Binding-site contacts:
Ligand atom C15 contacts residue ASN23 of chain 2.A at 3.5 Å.
Ligand atom C16 contacts residue LEU41 of chain 2.A at 3.9 Å (hydrophobic).
Ligand atom N25 contacts residue TYR111 of chain 2.A at 4.0 Å.
Ligand atom O24 contacts residue TYR111 of chain 2.A at 3.1 Å.
Ligand atom C23 contacts residue TYR111 of chain 2.A at 4.0 Å (hydrophobic).
Ligand atom C12 contacts residue PHE22 of chain 2.A at 3.9 Å (hydrophobic).
Ligand atom O3 contacts residue ARG6 of chain 2.A at 3.1 Å (salt-bridge).
Ligand atom C12 contacts residue ILE9 of chain 2.A at 3.8 Å (hydrophobic).
Ligand atom C22 contacts residue TYR111 of chain 2.A at 3.8 Å (hydrophobic).
Ligand atom C14 contacts residue ASN23 of chain 2.A at 4.2 Å.
Ligand atom C7 contacts residue ASN23 of chain 2.A at 3.4 Å.
Ligand atom C15 contacts residue CYS29 of chain 2.A at 4.0 Å (hydrophobic).
Ligand atom C15 contacts residue TYR25 of chain 2.A at 3.6 Å (hydrophobic).
Ligand atom C6 contacts residue CYS29 of chain 2.A at 3.6 Å (hydrophobic).
Ligand atom O3 contacts residue PHE22 of chain 2.A at 4.0 Å.
Ligand atom C18 contacts residue LEU41 of chain 2.A at 4.1 Å (hydrophobic).
Ligand atom C21 contacts residue ILE13 of chain 2.A at 3.8 Å (hydrophobic).
Ligand atom C6 contacts residue GLY30 of chain 2.A at 3.5 Å.
Ligand atom C1 contacts residue PHE5 of chain 2.A at 3.7 Å (hydrophobic).
Ligand atom C7 contacts residue CYS29 of chain 2.A at 4.1 Å (hydrophobic).
Ligand atom C11 contacts residue PHE106 of chain 2.A at 3.7 Å (hydrophobic).
Ligand atom C18 contacts residue CYS45 of chain 2.A at 3.8 Å (hydrophobic).
Ligand atom C2 contacts residue LEU2 of chain 2.A at 3.8 Å (hydrophobic).
Ligand atom C19 contacts residue PHE5 of chain 2.A at 4.1 Å (hydrophobic).
Ligand atom O7 contacts residue ASN23 of chain 2.A at 2.9 Å (h-bond).
Ligand atom C16 contacts residue TYR111 of chain 2.A at 4.0 Å (hydrophobic).
Ligand atom C14 contacts residue PHE22 of chain 2.A at 4.2 Å (hydrophobic).
Ligand atom C21 contacts residue ILE9 of chain 2.A at 3.8 Å (hydrophobic).
Ligand atom C18 contacts residue PHE106 of chain 2.A at 3.6 Å (hydrophobic).
Ligand atom C19 contacts residue TYR69 of chain 2.A at 4.0 Å (hydrophobic).
Ligand atom C3 contacts residue ARG6 of chain 2.A at 4.2 Å.
Ligand atom C8 contacts residue CYS29 of chain 2.A at 4.1 Å (hydrophobic).
Ligand atom C12 contacts residue PHE106 of chain 2.A at 4.2 Å (hydrophobic).
Ligand atom C11 contacts residue ILE9 of chain 2.A at 3.4 Å (hydrophobic).
Ligand atom C24 contacts residue TYR111 of chain 2.A at 3.6 Å (hydrophobic).
Ligand atom C18 contacts residue CYS29 of chain 2.A at 4.0 Å (hydrophobic).
Ligand atom C3 contacts residue LEU2 of chain 2.A at 3.9 Å (hydrophobic).
Ligand atom O7 contacts residue PHE22 of chain 2.A at 3.2 Å.
Ligand atom C1 contacts residue TYR69 of chain 2.A at 4.1 Å (hydrophobic).
Ligand atom C2 contacts residue ARG6 of chain 2.A at 4.0 Å.

This protein binds this small molecule.
Small molecule (SMILES): C[C@H](CCC(=O)NCC(=O)O)[C@H]1CC[C@H]2[C@@H]3C(O)C[C@@H]4C[C@H](O)CC[C@]4(C)[C@H]3CC[C@]12C

Sequence of chain 2.A:
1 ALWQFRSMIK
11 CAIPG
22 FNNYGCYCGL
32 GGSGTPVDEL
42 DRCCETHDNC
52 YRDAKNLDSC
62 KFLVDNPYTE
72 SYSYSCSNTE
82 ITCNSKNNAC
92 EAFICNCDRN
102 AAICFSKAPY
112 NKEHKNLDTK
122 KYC